Sequence of chain 1.A:
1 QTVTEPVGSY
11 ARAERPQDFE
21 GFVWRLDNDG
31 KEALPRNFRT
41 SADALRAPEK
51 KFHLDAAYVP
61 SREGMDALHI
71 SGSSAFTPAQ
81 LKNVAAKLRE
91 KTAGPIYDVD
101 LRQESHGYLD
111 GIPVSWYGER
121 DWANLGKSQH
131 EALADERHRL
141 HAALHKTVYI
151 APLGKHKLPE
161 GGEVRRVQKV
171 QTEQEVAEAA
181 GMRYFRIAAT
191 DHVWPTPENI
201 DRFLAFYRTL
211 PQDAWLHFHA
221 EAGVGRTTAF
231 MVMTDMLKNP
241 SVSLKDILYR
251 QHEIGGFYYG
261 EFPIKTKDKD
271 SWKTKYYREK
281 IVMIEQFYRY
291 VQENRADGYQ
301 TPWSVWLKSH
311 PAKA

The small molecule below binds the protein below.
Small molecule (SMILES): O=P(O)(O)OC1[C@H](OP(=O)(O)O)[C@H](OP(=O)(O)O)C(O)[C@H](OP(=O)(O)O)[C@H]1OP(=O)(O)O

Binding-site contacts:
Ligand atom O43 contacts residue LYS157 of chain 1.A at 3.2 Å (salt-bridge).
Ligand atom O42 contacts residue HIS192 of chain 1.A at 3.7 Å.
Ligand atom O35 contacts residue GLY225 of chain 1.A at 3.5 Å.
Ligand atom O14 contacts residue PO41 of chain 1.C at 2.6 Å (h-bond).
Ligand atom O23 contacts residue ARG25 of chain 1.A at 3.1 Å (salt-bridge).
Ligand atom O45 contacts residue HIS192 of chain 1.A at 2.7 Å (h-bond).
Ligand atom O33 contacts residue GLU221 of chain 1.A at 3.3 Å.
Ligand atom O36 contacts residue GOL1 of chain 1.F at 3.1 Å (h-bond).
Ligand atom O45 contacts residue LYS273 of chain 1.A at 2.7 Å (salt-bridge).
Ligand atom O35 contacts residue HIS192 of chain 1.A at 3.5 Å.
Ligand atom P3 contacts residue ARG25 of chain 1.A at 3.7 Å.
Ligand atom O35 contacts residue LYS280 of chain 1.A at 3.1 Å (salt-bridge).
Ligand atom O33 contacts residue ASP191 of chain 1.A at 2.6 Å (salt-bridge).
Ligand atom P2 contacts residue LYS273 of chain 1.A at 3.8 Å.
Ligand atom O15 contacts residue VAL224 of chain 1.A at 3.7 Å.
Ligand atom C5 contacts residue PO41 of chain 1.C at 3.5 Å.
Ligand atom O16 contacts residue VAL224 of chain 1.A at 3.6 Å.
Ligand atom P3 contacts residue ASP191 of chain 1.A at 3.5 Å.
Ligand atom O15 contacts residue PO41 of chain 1.C at 3.3 Å (h-bond).
Ligand atom C4 contacts residue HIS192 of chain 1.A at 3.5 Å.
Ligand atom O15 contacts residue GLY225 of chain 1.A at 3.4 Å (h-bond).
Ligand atom O26 contacts residue TYR277 of chain 1.A at 3.7 Å.
Ligand atom P6 contacts residue GOL1 of chain 1.F at 3.5 Å.
Ligand atom O25 contacts residue TYR277 of chain 1.A at 3.5 Å (h-bond).
Ligand atom O26 contacts residue GOL1 of chain 1.F at 3.7 Å.
Ligand atom O13 contacts residue HIS192 of chain 1.A at 3.2 Å.
Ligand atom O14 contacts residue ASP191 of chain 1.A at 2.9 Å (salt-bridge).
Ligand atom O42 contacts residue LYS273 of chain 1.A at 2.9 Å (salt-bridge).
Ligand atom O36 contacts residue TYR277 of chain 1.A at 2.6 Å (h-bond).
Ligand atom O22 contacts residue HIS192 of chain 1.A at 3.8 Å.
Ligand atom O46 contacts residue LYS51 of chain 1.A at 3.5 Å (salt-bridge).
Ligand atom P6 contacts residue TYR277 of chain 1.A at 3.8 Å.
Ligand atom O22 contacts residue LYS157 of chain 1.A at 2.7 Å (salt-bridge).
Ligand atom O12 contacts residue LYS273 of chain 1.A at 3.4 Å (salt-bridge).
Ligand atom C4 contacts residue ASP191 of chain 1.A at 3.8 Å.
Ligand atom O43 contacts residue ASP191 of chain 1.A at 3.5 Å (salt-bridge).
Ligand atom O12 contacts residue HIS192 of chain 1.A at 3.6 Å.
Ligand atom O46 contacts residue GOL1 of chain 1.F at 3.0 Å (h-bond).
Ligand atom O43 contacts residue ARG25 of chain 1.A at 2.9 Å (salt-bridge).
Ligand atom C4 contacts residue PO41 of chain 1.C at 3.6 Å.